Binding-site contacts:
Ligand atom C6 contacts residue ILE350 of chain 2.C at 3.8 Å (hydrophobic).
Ligand atom C4 contacts residue GLN387 of chain 2.C at 3.4 Å.
Ligand atom O5 contacts residue GLN387 of chain 2.C at 3.3 Å (h-bond).
Ligand atom C6 contacts residue CYS555 of chain 2.C at 2.7 Å (hydrophobic).
Ligand atom C5 contacts residue GLN387 of chain 2.C at 3.7 Å.
Ligand atom O4 contacts residue ILE350 of chain 2.C at 4.2 Å.
Ligand atom C4 contacts residue CYS555 of chain 2.C at 1.7 Å (hydrophobic).
Ligand atom C1 contacts residue THR554 of chain 2.C at 4.2 Å.
Ligand atom C5 contacts residue CYS555 of chain 2.C at 2.8 Å (hydrophobic).
Ligand atom C2 contacts residue ILE350 of chain 2.C at 4.4 Å (hydrophobic).
Ligand atom C3 contacts residue GLN387 of chain 2.C at 4.0 Å.
Ligand atom O4 contacts residue ARG388 of chain 2.C at 3.5 Å.
Ligand atom C5 contacts residue THR554 of chain 2.C at 4.1 Å.
Ligand atom O5 contacts residue CYS555 of chain 2.C at 3.2 Å (h-bond).
Ligand atom C6 contacts residue ARG388 of chain 2.C at 4.1 Å.
Ligand atom O3 contacts residue GLN387 of chain 2.C at 4.0 Å.
Ligand atom C4 contacts residue MET384 of chain 2.C at 4.5 Å (hydrophobic).
Ligand atom O2 contacts residue GLN387 of chain 2.C at 3.3 Å (h-bond).
Ligand atom C5 contacts residue GLU556 of chain 2.C at 3.7 Å.
Ligand atom C4 contacts residue GLU556 of chain 2.C at 3.9 Å.
Ligand atom C3 contacts residue THR554 of chain 2.C at 4.4 Å.
Ligand atom O2 contacts residue ARG388 of chain 2.C at 4.0 Å.
Ligand atom C4 contacts residue THR554 of chain 2.C at 3.7 Å.
Ligand atom C2 contacts residue ARG388 of chain 2.C at 3.8 Å.
Ligand atom O4 contacts residue THR554 of chain 2.C at 4.2 Å.
Ligand atom C6 contacts residue GLN387 of chain 2.C at 4.3 Å.
Ligand atom C2 contacts residue THR554 of chain 2.C at 3.7 Å.
Ligand atom C2 contacts residue CYS555 of chain 2.C at 4.0 Å (hydrophobic).
Ligand atom C1 contacts residue GLN387 of chain 2.C at 3.8 Å.
Ligand atom O5 contacts residue GLU556 of chain 2.C at 3.0 Å (salt-bridge).
Ligand atom S1 contacts residue GLN387 of chain 2.C at 3.9 Å.
Ligand atom C3 contacts residue CYS555 of chain 2.C at 4.2 Å (hydrophobic).
Ligand atom C6 contacts residue THR554 of chain 2.C at 3.5 Å.

A small-molecule ligand and the protein it binds are described below.
Small molecule (SMILES): O=S(=O)(O)c1cc(O)ccc1O

Sequence of chain 2.C:
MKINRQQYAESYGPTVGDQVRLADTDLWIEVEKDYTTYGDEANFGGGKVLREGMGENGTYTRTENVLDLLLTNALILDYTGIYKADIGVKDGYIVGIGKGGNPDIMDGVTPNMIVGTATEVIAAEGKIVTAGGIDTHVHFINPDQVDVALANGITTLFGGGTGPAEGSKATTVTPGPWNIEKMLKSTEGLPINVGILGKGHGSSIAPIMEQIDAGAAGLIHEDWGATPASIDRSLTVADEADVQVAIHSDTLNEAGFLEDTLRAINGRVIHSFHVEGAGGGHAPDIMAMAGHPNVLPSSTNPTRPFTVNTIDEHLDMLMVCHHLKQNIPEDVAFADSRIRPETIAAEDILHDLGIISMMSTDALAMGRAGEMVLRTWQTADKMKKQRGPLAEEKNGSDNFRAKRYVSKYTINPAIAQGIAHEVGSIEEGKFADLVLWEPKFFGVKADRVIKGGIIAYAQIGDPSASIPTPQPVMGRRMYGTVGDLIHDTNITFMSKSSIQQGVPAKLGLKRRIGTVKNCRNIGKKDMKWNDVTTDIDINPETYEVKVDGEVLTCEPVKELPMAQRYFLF